Sequence of chain 1.A:
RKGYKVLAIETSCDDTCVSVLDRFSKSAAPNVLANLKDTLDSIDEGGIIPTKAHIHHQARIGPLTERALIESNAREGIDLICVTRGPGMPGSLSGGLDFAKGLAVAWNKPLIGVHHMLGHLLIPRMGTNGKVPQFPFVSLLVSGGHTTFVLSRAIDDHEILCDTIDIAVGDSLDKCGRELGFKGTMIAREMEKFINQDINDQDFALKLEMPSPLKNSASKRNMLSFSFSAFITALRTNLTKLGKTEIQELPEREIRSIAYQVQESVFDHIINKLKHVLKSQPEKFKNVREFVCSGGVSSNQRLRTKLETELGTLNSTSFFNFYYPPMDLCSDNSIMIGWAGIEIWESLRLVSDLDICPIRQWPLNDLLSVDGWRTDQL

The protein below binds the small molecule below.
Small molecule (SMILES): Nc1ccn([C@@H]2O[C@H](CO[P](=O)(O)O[C@H]3[C@@H](O)[C@H](n4ccc(N)nc4=O)O[C@@H]3CO[P](=O)(O)O[C@H]3[C@@H](O)[C@H](n4ccc(N)nc4=O)O[C@@H]3COP(=O)=O)[C@@H](OP(=O)(O)O)[C@H]2O)c(=O)n1

Sequence of chain 1.B:
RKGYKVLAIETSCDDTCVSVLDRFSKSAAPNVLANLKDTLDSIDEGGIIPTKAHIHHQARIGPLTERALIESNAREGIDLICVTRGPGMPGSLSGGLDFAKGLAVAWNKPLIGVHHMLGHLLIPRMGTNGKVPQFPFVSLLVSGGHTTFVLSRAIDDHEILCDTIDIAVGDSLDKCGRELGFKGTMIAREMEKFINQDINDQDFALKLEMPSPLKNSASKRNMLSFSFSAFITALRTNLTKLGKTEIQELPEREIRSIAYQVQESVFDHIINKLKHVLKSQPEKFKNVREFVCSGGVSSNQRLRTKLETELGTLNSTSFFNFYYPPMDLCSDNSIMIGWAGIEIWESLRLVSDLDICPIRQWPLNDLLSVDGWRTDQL

Binding-site contacts:
Ligand atom O2 contacts residue HIS59 of chain 1.B at 3.6 Å.
Ligand atom O2 contacts residue ARG365 of chain 1.B at 3.0 Å (salt-bridge).
Ligand atom N4 contacts residue ARG365 of chain 1.B at 3.2 Å (salt-bridge).
Ligand atom O4' contacts residue ATP1 of chain 1.G at 2.8 Å (h-bond).
Ligand atom OP1 contacts residue MET94 of chain 1.A at 3.8 Å.
Ligand atom C4 contacts residue GLY96 of chain 1.B at 3.8 Å.
Ligand atom O5' contacts residue HIS59 of chain 1.A at 3.8 Å.
Ligand atom N3 contacts residue GLY96 of chain 1.B at 3.6 Å.
Ligand atom O5' contacts residue MET94 of chain 1.A at 3.2 Å.
Ligand atom O2 contacts residue GLY96 of chain 1.A at 3.8 Å.
Ligand atom C5 contacts residue HIS59 of chain 1.A at 3.5 Å.
Ligand atom C4 contacts residue ARG365 of chain 1.B at 3.3 Å.
Ligand atom C2 contacts residue ARG365 of chain 1.B at 3.4 Å.
Ligand atom C5 contacts residue LYS57 of chain 1.A at 3.4 Å.
Ligand atom OP2 contacts residue HIS59 of chain 1.A at 2.9 Å (h-bond).
Ligand atom N4 contacts residue SER99 of chain 1.B at 3.2 Å (h-bond).
Ligand atom N1 contacts residue ATP1 of chain 1.G at 3.8 Å.
Ligand atom C3' contacts residue GLY96 of chain 1.A at 3.8 Å.
Ligand atom C4 contacts residue HIS59 of chain 1.A at 3.5 Å.
Ligand atom N4 contacts residue ILE60 of chain 1.A at 3.0 Å.
Ligand atom O5' contacts residue SER97 of chain 1.A at 3.3 Å (h-bond).
Ligand atom N4 contacts residue GLN63 of chain 1.A at 3.5 Å (h-bond).
Ligand atom N4 contacts residue HIS59 of chain 1.A at 3.6 Å.
Ligand atom O2' contacts residue PRO95 of chain 1.A at 3.5 Å.
Ligand atom N3 contacts residue HIS59 of chain 1.A at 3.4 Å (h-bond).
Ligand atom O2' contacts residue GLY96 of chain 1.A at 3.8 Å.
Ligand atom C4' contacts residue ATP1 of chain 1.G at 3.8 Å.
Ligand atom C2' contacts residue GLY96 of chain 1.A at 3.4 Å.
Ligand atom O3' contacts residue GLY96 of chain 1.A at 3.5 Å (h-bond).
Ligand atom N4 contacts residue PRO95 of chain 1.B at 2.9 Å (h-bond).
Ligand atom O2 contacts residue PRO95 of chain 1.B at 3.3 Å.
Ligand atom C6 contacts residue LYS57 of chain 1.A at 3.8 Å.
Ligand atom C4 contacts residue SER99 of chain 1.B at 3.8 Å.
Ligand atom N3 contacts residue SER99 of chain 1.B at 3.5 Å (h-bond).
Ligand atom N3 contacts residue ARG365 of chain 1.B at 2.9 Å (salt-bridge).
Ligand atom OP2 contacts residue LYS57 of chain 1.A at 3.1 Å.
Ligand atom O5' contacts residue GLY96 of chain 1.A at 3.6 Å.
Ligand atom C4 contacts residue ILE60 of chain 1.A at 3.8 Å (hydrophobic).
Ligand atom C4 contacts residue PRO95 of chain 1.B at 3.6 Å (hydrophobic).
Ligand atom C1' contacts residue ATP1 of chain 1.G at 3.2 Å.